Sequence of chain 1.D:
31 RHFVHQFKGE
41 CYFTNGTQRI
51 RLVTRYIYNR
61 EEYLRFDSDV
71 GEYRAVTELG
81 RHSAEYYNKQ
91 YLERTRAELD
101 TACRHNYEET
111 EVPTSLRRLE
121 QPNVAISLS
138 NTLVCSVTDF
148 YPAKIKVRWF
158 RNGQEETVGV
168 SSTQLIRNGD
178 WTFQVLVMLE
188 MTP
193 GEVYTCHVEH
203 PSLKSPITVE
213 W

A small-molecule ligand and the protein it binds are described below.
Small molecule (SMILES): CC(=O)N[C@@H]1[C@@H](O)[C@H](O)[C@@H](CO)O[C@H]1O

Binding-site contacts:
Ligand atom C7 contacts residue ASN45 of chain 1.D at 4.0 Å.
Ligand atom C8 contacts residue GLN48 of chain 1.D at 3.9 Å.
Ligand atom C2 contacts residue ASN45 of chain 1.D at 2.5 Å.
Ligand atom C7 contacts residue GLN48 of chain 1.D at 4.1 Å.
Ligand atom C1 contacts residue ASN45 of chain 1.D at 1.4 Å.
Ligand atom C2 contacts residue GLN48 of chain 1.D at 4.2 Å.
Ligand atom O5 contacts residue ASN45 of chain 1.D at 2.4 Å (h-bond).
Ligand atom N2 contacts residue GLN48 of chain 1.D at 3.3 Å.
Ligand atom C5 contacts residue ASN45 of chain 1.D at 3.6 Å.
Ligand atom C1 contacts residue GLN48 of chain 1.D at 3.9 Å.
Ligand atom C8 contacts residue ASN45 of chain 1.D at 3.9 Å.
Ligand atom N2 contacts residue ASN45 of chain 1.D at 3.0 Å (h-bond).
Ligand atom C4 contacts residue ASN45 of chain 1.D at 4.3 Å.
Ligand atom C3 contacts residue ASN45 of chain 1.D at 3.9 Å.